The protein below binds the small molecule below.
Small molecule (SMILES): CC(=O)N[C@@H]1[C@@H](O)[C@H](O)[C@@H](CO)O[C@H]1O

Binding-site contacts:
Ligand atom C1 contacts residue ASN1774 of chain 1.B at 1.4 Å.
Ligand atom O7 contacts residue ALA1773 of chain 1.B at 4.1 Å.
Ligand atom C4 contacts residue ASN1774 of chain 1.B at 4.3 Å.
Ligand atom C5 contacts residue ASN1774 of chain 1.B at 3.7 Å.
Ligand atom N2 contacts residue ASN1774 of chain 1.B at 3.0 Å (h-bond).
Ligand atom O5 contacts residue ASN1774 of chain 1.B at 2.4 Å (h-bond).
Ligand atom N2 contacts residue ALA1773 of chain 1.B at 4.5 Å.
Ligand atom C3 contacts residue ASN1774 of chain 1.B at 3.8 Å.
Ligand atom C2 contacts residue ASN1774 of chain 1.B at 2.5 Å.
Ligand atom C8 contacts residue ALA1773 of chain 1.B at 3.7 Å (hydrophobic).
Ligand atom C7 contacts residue ALA1773 of chain 1.B at 4.0 Å (hydrophobic).
Ligand atom C7 contacts residue ASN1774 of chain 1.B at 4.0 Å.

Sequence of chain 1.B:
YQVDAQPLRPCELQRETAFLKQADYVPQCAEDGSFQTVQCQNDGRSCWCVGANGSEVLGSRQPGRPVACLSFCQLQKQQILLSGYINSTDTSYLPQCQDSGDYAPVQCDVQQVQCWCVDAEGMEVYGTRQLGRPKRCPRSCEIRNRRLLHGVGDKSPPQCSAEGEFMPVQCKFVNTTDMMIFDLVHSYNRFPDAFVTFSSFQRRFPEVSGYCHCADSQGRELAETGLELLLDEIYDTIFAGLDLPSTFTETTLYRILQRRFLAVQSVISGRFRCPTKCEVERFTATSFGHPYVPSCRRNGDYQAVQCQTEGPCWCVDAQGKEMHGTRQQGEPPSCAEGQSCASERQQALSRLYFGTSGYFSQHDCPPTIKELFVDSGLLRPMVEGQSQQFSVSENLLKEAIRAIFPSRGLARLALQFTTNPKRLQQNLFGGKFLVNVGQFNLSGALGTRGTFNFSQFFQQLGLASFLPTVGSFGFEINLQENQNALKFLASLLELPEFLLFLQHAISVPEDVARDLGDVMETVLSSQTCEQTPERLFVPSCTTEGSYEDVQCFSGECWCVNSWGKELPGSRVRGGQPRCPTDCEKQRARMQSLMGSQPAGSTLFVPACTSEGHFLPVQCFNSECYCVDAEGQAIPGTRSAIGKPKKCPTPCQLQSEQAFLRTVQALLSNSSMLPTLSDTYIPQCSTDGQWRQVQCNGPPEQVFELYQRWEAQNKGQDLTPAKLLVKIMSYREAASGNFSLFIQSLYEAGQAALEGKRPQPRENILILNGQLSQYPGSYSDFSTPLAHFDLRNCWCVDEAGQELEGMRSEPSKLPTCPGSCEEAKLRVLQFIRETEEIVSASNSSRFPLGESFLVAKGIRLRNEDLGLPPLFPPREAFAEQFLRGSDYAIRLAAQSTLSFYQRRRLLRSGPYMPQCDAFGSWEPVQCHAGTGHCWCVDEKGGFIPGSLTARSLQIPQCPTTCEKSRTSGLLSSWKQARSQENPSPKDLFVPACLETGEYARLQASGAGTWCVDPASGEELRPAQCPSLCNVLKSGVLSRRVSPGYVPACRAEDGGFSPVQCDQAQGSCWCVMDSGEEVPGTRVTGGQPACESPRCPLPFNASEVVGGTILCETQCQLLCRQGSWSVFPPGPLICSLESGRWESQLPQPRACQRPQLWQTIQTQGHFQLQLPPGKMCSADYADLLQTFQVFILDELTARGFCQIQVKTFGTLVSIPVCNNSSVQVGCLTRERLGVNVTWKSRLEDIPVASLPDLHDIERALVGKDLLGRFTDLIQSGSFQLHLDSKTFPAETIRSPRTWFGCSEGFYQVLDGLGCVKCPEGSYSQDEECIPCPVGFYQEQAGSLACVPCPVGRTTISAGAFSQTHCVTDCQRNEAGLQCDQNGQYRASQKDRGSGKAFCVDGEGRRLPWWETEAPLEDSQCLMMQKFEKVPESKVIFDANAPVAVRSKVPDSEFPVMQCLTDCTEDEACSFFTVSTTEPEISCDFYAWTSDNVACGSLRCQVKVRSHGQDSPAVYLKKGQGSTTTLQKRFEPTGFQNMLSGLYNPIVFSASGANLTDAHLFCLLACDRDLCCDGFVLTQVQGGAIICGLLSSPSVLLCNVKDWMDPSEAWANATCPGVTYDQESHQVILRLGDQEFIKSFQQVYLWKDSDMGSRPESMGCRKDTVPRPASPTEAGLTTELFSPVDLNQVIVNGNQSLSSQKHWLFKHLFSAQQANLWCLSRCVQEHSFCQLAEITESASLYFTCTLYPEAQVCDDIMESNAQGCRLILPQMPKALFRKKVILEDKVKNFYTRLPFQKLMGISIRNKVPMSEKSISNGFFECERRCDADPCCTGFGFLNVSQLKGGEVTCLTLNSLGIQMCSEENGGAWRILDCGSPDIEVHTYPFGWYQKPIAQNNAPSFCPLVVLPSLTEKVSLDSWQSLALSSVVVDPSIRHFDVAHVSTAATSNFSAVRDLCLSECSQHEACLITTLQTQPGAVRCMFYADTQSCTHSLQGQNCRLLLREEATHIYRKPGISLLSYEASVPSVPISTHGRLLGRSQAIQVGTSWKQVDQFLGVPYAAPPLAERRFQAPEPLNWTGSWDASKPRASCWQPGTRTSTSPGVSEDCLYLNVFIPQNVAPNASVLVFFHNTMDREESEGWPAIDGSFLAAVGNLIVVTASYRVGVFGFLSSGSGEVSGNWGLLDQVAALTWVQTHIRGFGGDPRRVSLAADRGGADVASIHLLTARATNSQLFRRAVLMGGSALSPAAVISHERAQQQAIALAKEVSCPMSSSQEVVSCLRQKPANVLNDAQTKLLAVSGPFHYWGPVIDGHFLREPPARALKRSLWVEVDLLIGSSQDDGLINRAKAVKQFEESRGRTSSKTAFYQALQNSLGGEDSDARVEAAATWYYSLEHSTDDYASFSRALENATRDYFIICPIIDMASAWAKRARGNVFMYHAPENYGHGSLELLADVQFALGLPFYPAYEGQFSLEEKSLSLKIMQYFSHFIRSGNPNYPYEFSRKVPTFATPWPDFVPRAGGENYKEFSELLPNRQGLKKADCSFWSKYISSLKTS